Sequence of chain 1.C:
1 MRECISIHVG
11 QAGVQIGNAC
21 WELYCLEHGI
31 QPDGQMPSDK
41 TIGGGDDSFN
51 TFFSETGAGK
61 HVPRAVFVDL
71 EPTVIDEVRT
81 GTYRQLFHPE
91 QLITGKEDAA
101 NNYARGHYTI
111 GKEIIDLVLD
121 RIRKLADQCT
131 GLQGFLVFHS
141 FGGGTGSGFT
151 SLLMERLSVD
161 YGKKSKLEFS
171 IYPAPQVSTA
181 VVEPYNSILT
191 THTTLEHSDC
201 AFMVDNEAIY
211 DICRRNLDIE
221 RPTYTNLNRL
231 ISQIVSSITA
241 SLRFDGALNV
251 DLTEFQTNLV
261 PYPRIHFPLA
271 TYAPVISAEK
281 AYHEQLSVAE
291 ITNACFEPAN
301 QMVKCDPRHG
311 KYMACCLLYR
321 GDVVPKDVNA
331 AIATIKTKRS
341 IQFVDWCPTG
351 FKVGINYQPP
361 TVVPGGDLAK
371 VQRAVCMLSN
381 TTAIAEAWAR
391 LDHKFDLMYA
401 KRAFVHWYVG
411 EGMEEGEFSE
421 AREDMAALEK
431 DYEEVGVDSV

A protein and the small-molecule ligand that binds it are described below.
Small molecule (SMILES): COc1ccc(/C=C\c2cc(OC)c(OC)c(OC)c2)cc1O

Sequence of chain 1.D:
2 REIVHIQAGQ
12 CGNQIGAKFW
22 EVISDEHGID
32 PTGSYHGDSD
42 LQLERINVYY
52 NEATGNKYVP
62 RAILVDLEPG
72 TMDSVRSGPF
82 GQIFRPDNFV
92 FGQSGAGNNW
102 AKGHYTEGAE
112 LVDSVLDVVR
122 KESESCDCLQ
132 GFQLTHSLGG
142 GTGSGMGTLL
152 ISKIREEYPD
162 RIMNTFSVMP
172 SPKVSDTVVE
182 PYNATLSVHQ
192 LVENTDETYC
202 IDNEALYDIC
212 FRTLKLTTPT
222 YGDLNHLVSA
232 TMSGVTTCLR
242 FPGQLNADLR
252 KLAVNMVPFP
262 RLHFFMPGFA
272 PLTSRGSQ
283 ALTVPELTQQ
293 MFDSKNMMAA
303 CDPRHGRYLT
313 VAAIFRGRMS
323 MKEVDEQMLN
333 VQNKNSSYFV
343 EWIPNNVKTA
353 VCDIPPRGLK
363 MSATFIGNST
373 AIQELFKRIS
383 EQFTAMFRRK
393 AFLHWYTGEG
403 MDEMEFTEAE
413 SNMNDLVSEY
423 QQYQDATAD

Binding-site contacts:
Ligand atom C4' contacts residue ASN256 of chain 1.D at 3.4 Å.
Ligand atom C3' contacts residue ASN256 of chain 1.D at 3.3 Å.
Ligand atom O5 contacts residue VAL236 of chain 1.D at 3.7 Å.
Ligand atom C8 contacts residue CYS239 of chain 1.D at 3.4 Å (hydrophobic).
Ligand atom C5 contacts residue LEU253 of chain 1.D at 3.7 Å (hydrophobic).
Ligand atom O3' contacts residue ALA180 of chain 1.C at 3.5 Å.
Ligand atom C1' contacts residue ASN256 of chain 1.D at 3.8 Å.
Ligand atom C1A contacts residue ALA248 of chain 1.D at 3.7 Å (hydrophobic).
Ligand atom C3 contacts residue ALA314 of chain 1.D at 3.8 Å (hydrophobic).
Ligand atom C7' contacts residue LYS350 of chain 1.D at 3.5 Å.
Ligand atom C5' contacts residue MET257 of chain 1.D at 3.7 Å (hydrophobic).
Ligand atom C1 contacts residue LEU246 of chain 1.D at 3.6 Å (hydrophobic).
Ligand atom C1 contacts residue ALA248 of chain 1.D at 3.7 Å (hydrophobic).
Ligand atom O3' contacts residue ASN256 of chain 1.D at 3.8 Å.
Ligand atom C9 contacts residue VAL236 of chain 1.D at 3.3 Å (hydrophobic).
Ligand atom C7 contacts residue ILE316 of chain 1.D at 3.8 Å (hydrophobic).
Ligand atom C7' contacts residue ASN347 of chain 1.D at 3.8 Å.
Ligand atom O3' contacts residue THR179 of chain 1.C at 3.4 Å (h-bond).
Ligand atom C6 contacts residue LEU253 of chain 1.D at 3.7 Å (hydrophobic).
Ligand atom C6' contacts residue ASN256 of chain 1.D at 3.8 Å.
Ligand atom O3' contacts residue LYS350 of chain 1.D at 3.3 Å.
Ligand atom O4' contacts residue LYS350 of chain 1.D at 3.6 Å.
Ligand atom C7 contacts residue ALA315 of chain 1.D at 3.1 Å (hydrophobic).
Ligand atom C2' contacts residue LYS350 of chain 1.D at 3.7 Å.
Ligand atom C2 contacts residue LEU246 of chain 1.D at 3.6 Å (hydrophobic).
Ligand atom C9 contacts residue LEU253 of chain 1.D at 3.5 Å (hydrophobic).
Ligand atom C6 contacts residue ALA248 of chain 1.D at 3.3 Å (hydrophobic).
Ligand atom O3 contacts residue ALA314 of chain 1.D at 3.2 Å.
Ligand atom C3' contacts residue LYS350 of chain 1.D at 3.2 Å.
Ligand atom C1A contacts residue LEU246 of chain 1.D at 3.7 Å (hydrophobic).
Ligand atom O3' contacts residue VAL181 of chain 1.C at 3.6 Å (h-bond).
Ligand atom O4 contacts residue ILE316 of chain 1.D at 3.4 Å.
Ligand atom C8 contacts residue ILE316 of chain 1.D at 3.3 Å (hydrophobic).
Ligand atom C5' contacts residue ASN256 of chain 1.D at 3.6 Å.
Ligand atom C2' contacts residue THR179 of chain 1.C at 3.4 Å.
Ligand atom O5 contacts residue CYS239 of chain 1.D at 3.8 Å.
Ligand atom C2' contacts residue ASN256 of chain 1.D at 3.4 Å.
Ligand atom C7 contacts residue ALA352 of chain 1.D at 3.3 Å (hydrophobic).
Ligand atom C4' contacts residue LYS350 of chain 1.D at 3.5 Å.
Ligand atom C8 contacts residue VAL236 of chain 1.D at 3.5 Å (hydrophobic).